Sequence of chain 1.O:
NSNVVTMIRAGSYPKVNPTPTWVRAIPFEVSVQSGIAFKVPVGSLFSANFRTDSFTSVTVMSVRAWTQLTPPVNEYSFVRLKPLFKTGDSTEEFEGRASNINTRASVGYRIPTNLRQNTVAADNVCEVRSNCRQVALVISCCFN

A protein and the small-molecule ligand that binds it are described below.
Small molecule (SMILES): CO[P](=O)(O)O[C@H]1[C@@H](O)[C@H](n2ccc(=O)[nH]c2=O)O[C@@H]1COP(=O)(O)O

Binding-site contacts:
Ligand atom C4' contacts residue ARG125 of chain 1.A at 4.5 Å.
Ligand atom C4 contacts residue ASN16 of chain 1.O at 4.3 Å.
Ligand atom P contacts residue ARG125 of chain 1.A at 3.8 Å.
Ligand atom C4 contacts residue ARG125 of chain 1.A at 3.4 Å.
Ligand atom N3 contacts residue ARG125 of chain 1.A at 3.6 Å.
Ligand atom C5' contacts residue ARG125 of chain 1.A at 4.4 Å.
Ligand atom C5' contacts residue MET76 of chain 1.A at 4.1 Å (hydrophobic).
Ligand atom O5' contacts residue ARG131 of chain 1.A at 2.8 Å (salt-bridge).
Ligand atom OP1 contacts residue ARG131 of chain 1.A at 3.1 Å (salt-bridge).
Ligand atom OP3 contacts residue ARG125 of chain 1.A at 3.1 Å.
Ligand atom P contacts residue ARG131 of chain 1.A at 3.5 Å.
Ligand atom N3 contacts residue SER17 of chain 1.O at 4.4 Å.
Ligand atom O4 contacts residue THR21 of chain 1.O at 4.3 Å.
Ligand atom O3' contacts residue ARG125 of chain 1.A at 4.1 Å.
Ligand atom C4 contacts residue SER17 of chain 1.O at 4.1 Å.
Ligand atom C5 contacts residue ARG125 of chain 1.A at 3.6 Å.
Ligand atom OP3 contacts residue SER77 of chain 1.A at 4.1 Å.
Ligand atom O4 contacts residue SER17 of chain 1.O at 3.2 Å.
Ligand atom OP1 contacts residue ARG125 of chain 1.A at 2.8 Å (salt-bridge).
Ligand atom N3 contacts residue ASN16 of chain 1.O at 3.4 Å (h-bond).
Ligand atom P contacts residue ILE23 of chain 1.O at 4.2 Å.
Ligand atom C2 contacts residue ARG125 of chain 1.A at 4.0 Å.
Ligand atom OP3 contacts residue ILE23 of chain 1.O at 3.8 Å.
Ligand atom C3' contacts residue ARG125 of chain 1.A at 3.5 Å.
Ligand atom C6 contacts residue ARG125 of chain 1.A at 3.8 Å.
Ligand atom O2 contacts residue ARG125 of chain 1.A at 4.3 Å.
Ligand atom C2 contacts residue ASN16 of chain 1.O at 3.8 Å.
Ligand atom OP1 contacts residue ILE23 of chain 1.O at 3.7 Å.
Ligand atom O4 contacts residue ARG125 of chain 1.A at 3.7 Å.
Ligand atom O4 contacts residue ASN16 of chain 1.O at 4.4 Å.
Ligand atom O2 contacts residue ASN16 of chain 1.O at 3.6 Å (h-bond).
Ligand atom OP2 contacts residue ILE23 of chain 1.O at 4.4 Å.
Ligand atom OP2 contacts residue ARG131 of chain 1.A at 3.7 Å.
Ligand atom C5' contacts residue ARG131 of chain 1.A at 3.5 Å.
Ligand atom N1 contacts residue ARG125 of chain 1.A at 4.0 Å.
Ligand atom OP2 contacts residue SER77 of chain 1.A at 3.9 Å.
Ligand atom C5 contacts residue THR21 of chain 1.O at 4.5 Å.
Ligand atom O5' contacts residue ARG125 of chain 1.A at 3.3 Å (salt-bridge).
Ligand atom C2' contacts residue ARG125 of chain 1.A at 4.0 Å.

Sequence of chain 1.A:
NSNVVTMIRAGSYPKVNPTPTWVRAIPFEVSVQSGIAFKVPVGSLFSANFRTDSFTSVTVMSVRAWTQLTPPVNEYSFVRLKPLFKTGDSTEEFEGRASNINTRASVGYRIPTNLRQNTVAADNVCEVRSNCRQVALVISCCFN